Sequence of chain 1.H:
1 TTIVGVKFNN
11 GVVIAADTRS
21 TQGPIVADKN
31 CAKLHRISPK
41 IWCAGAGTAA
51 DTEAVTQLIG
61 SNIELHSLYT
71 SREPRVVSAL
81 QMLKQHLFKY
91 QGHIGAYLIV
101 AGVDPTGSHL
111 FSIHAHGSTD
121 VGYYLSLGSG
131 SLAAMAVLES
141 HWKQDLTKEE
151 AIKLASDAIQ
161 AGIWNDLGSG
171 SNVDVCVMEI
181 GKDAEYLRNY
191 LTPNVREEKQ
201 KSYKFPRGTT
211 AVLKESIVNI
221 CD

A small-molecule ligand and the protein it binds are described below.
Small molecule (SMILES): CC(=O)N1CCC[C@H]1C(=O)N[C@@H](C)C(=O)N[C@@H](CC(C)C)[C@@H](O)[C@H](C)CO

Sequence of chain 1.N:
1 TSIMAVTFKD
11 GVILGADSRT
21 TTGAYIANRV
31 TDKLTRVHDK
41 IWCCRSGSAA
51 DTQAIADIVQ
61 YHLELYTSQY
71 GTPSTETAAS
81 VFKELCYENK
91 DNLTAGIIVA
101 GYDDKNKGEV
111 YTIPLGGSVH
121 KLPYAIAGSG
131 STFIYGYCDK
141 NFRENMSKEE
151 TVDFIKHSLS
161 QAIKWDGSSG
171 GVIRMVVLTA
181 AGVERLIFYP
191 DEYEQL

Binding-site contacts:
Ligand atom CA contacts residue THR22 of chain 1.N at 3.9 Å.
Ligand atom C3 contacts residue SER168 of chain 1.N at 3.1 Å.
Ligand atom CB contacts residue GLY47 of chain 1.N at 3.3 Å.
Ligand atom CG contacts residue THR22 of chain 1.N at 3.8 Å.
Ligand atom O contacts residue GLY47 of chain 1.N at 3.1 Å (h-bond).
Ligand atom C contacts residue LYS33 of chain 1.N at 3.9 Å.
Ligand atom CA contacts residue THR1 of chain 1.N at 2.4 Å.
Ligand atom C contacts residue THR1 of chain 1.N at 1.4 Å.
Ligand atom C3 contacts residue ARG19 of chain 1.N at 2.9 Å.
Ligand atom N contacts residue THR21 of chain 1.N at 2.9 Å (h-bond).
Ligand atom CG contacts residue HIS114 of chain 1.H at 3.7 Å.
Ligand atom O contacts residue THR1 of chain 1.N at 2.3 Å (h-bond).
Ligand atom CG contacts residue SER118 of chain 1.H at 3.8 Å.
Ligand atom N contacts residue THR1 of chain 1.N at 3.7 Å.
Ligand atom O contacts residue THR1 of chain 1.N at 3.0 Å (h-bond).
Ligand atom C contacts residue GLY47 of chain 1.N at 3.5 Å.
Ligand atom CA contacts residue GLY47 of chain 1.N at 3.4 Å.
Ligand atom CD2 contacts residue THR20 of chain 1.N at 3.3 Å.
Ligand atom CB contacts residue THR21 of chain 1.N at 3.9 Å.
Ligand atom CA contacts residue THR21 of chain 1.N at 3.9 Å.
Ligand atom CD1 contacts residue THR52 of chain 1.N at 3.8 Å.
Ligand atom C2 contacts residue SER168 of chain 1.N at 3.8 Å.
Ligand atom O contacts residue THR20 of chain 1.N at 3.4 Å.
Ligand atom C3 contacts residue LYS33 of chain 1.N at 3.4 Å.
Ligand atom CD1 contacts residue ARG45 of chain 1.N at 3.3 Å.
Ligand atom C2 contacts residue THR1 of chain 1.N at 1.5 Å.
Ligand atom O contacts residue THR21 of chain 1.N at 2.9 Å (h-bond).
Ligand atom CD2 contacts residue ALA49 of chain 1.N at 3.9 Å (hydrophobic).
Ligand atom C1 contacts residue THR1 of chain 1.N at 2.5 Å.
Ligand atom CG contacts residue THR1 of chain 1.N at 3.6 Å.
Ligand atom C3 contacts residue THR1 of chain 1.N at 2.5 Å.
Ligand atom CA contacts residue THR21 of chain 1.N at 3.6 Å.
Ligand atom CA contacts residue GLY47 of chain 1.N at 3.6 Å.
Ligand atom CB contacts residue THR1 of chain 1.N at 2.7 Å.
Ligand atom C contacts residue THR21 of chain 1.N at 3.7 Å.
Ligand atom CB contacts residue GLY47 of chain 1.N at 3.9 Å.
Ligand atom O contacts residue ALA49 of chain 1.N at 3.1 Å (h-bond).
Ligand atom CB contacts residue THR20 of chain 1.N at 3.8 Å.
Ligand atom N contacts residue GLY47 of chain 1.N at 2.7 Å (h-bond).
Ligand atom CH3 contacts residue HIS116 of chain 1.H at 3.8 Å.